Binding-site contacts:
Ligand atom C1 contacts residue ASN120 of chain 1.B at 1.4 Å.
Ligand atom C4 contacts residue ASN120 of chain 1.B at 4.2 Å.
Ligand atom C8 contacts residue GLN98 of chain 1.B at 3.6 Å.
Ligand atom C7 contacts residue GLN98 of chain 1.B at 4.2 Å.
Ligand atom N2 contacts residue ASN120 of chain 1.B at 2.9 Å (h-bond).
Ligand atom C3 contacts residue ASN120 of chain 1.B at 3.8 Å.
Ligand atom C8 contacts residue ASN120 of chain 1.B at 4.4 Å.
Ligand atom O7 contacts residue THR96 of chain 1.B at 4.2 Å.
Ligand atom C2 contacts residue ASN120 of chain 1.B at 2.4 Å.
Ligand atom O5 contacts residue ASN120 of chain 1.B at 2.3 Å (h-bond).
Ligand atom C8 contacts residue LYS131 of chain 1.B at 4.0 Å.
Ligand atom C7 contacts residue ASN120 of chain 1.B at 3.2 Å.
Ligand atom O7 contacts residue ASN120 of chain 1.B at 3.2 Å (h-bond).
Ligand atom O7 contacts residue GLN98 of chain 1.B at 4.2 Å.
Ligand atom N2 contacts residue LYS131 of chain 1.B at 4.2 Å.
Ligand atom C8 contacts residue SER118 of chain 1.B at 3.4 Å.
Ligand atom C8 contacts residue PHE119 of chain 1.B at 4.1 Å (hydrophobic).
Ligand atom C5 contacts residue ASN120 of chain 1.B at 3.6 Å.

A protein and the small-molecule ligand that binds it are described below.
Small molecule (SMILES): CC(=O)N[C@@H]1[C@@H](O)[C@H](O)[C@@H](CO)O[C@H]1O

Sequence of chain 1.B:
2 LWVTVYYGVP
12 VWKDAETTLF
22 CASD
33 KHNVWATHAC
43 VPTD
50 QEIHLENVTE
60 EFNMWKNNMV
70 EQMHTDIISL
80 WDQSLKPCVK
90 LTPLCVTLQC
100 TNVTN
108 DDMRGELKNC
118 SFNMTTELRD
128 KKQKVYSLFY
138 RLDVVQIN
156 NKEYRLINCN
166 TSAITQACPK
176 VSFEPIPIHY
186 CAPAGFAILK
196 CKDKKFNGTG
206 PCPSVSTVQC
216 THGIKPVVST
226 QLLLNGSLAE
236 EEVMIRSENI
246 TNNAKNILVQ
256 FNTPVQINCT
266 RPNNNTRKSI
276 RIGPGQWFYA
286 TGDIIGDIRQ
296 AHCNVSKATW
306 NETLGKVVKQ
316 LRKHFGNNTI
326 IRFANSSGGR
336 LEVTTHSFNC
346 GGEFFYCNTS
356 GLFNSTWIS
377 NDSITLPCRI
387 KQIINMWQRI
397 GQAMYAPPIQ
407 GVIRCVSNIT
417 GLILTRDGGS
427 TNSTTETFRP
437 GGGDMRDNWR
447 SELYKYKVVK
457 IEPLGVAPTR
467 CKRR